Sequence of chain 1.A:
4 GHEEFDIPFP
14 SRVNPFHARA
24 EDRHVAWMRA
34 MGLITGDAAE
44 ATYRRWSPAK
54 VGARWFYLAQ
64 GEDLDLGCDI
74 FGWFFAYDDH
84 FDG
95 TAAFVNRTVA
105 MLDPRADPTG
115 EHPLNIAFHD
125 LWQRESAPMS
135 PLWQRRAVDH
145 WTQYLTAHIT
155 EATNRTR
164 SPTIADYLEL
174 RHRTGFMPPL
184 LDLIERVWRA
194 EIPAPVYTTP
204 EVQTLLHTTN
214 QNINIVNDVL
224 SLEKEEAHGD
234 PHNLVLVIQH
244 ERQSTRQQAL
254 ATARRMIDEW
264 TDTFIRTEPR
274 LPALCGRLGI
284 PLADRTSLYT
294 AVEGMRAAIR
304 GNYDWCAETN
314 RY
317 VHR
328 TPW

Binding-site contacts:
Ligand atom O1A contacts residue ASN220 of chain 1.A at 3.0 Å (h-bond).
Ligand atom O3B contacts residue SER224 of chain 1.A at 3.1 Å (h-bond).
Ligand atom O1A contacts residue MG1 of chain 1.E at 2.2 Å.
Ligand atom O1B contacts residue TYR315 of chain 1.A at 2.5 Å (h-bond).
Ligand atom O3B contacts residue 0FV1 of chain 1.C at 0.4 Å (h-bond).
Ligand atom O1B contacts residue 0FV1 of chain 1.C at 0.1 Å (h-bond).
Ligand atom C6 contacts residue 0FV1 of chain 1.C at 1.1 Å.
Ligand atom PB contacts residue MG1 of chain 1.E at 3.3 Å.
Ligand atom O1A contacts residue 0FV1 of chain 1.C at 0.2 Å (h-bond).
Ligand atom C2 contacts residue 0FV1 of chain 1.C at 1.3 Å.
Ligand atom O1 contacts residue ARG174 of chain 1.A at 3.0 Å (salt-bridge).
Ligand atom O2B contacts residue MG1 of chain 1.F at 2.0 Å.
Ligand atom O2B contacts residue ASP81 of chain 1.A at 3.2 Å (salt-bridge).
Ligand atom PA contacts residue MG1 of chain 1.F at 3.1 Å.
Ligand atom O2B contacts residue ARG314 of chain 1.A at 3.1 Å (salt-bridge).
Ligand atom O3B contacts residue ASN220 of chain 1.A at 3.2 Å (h-bond).
Ligand atom C8 contacts residue 0FV1 of chain 1.C at 0.5 Å.
Ligand atom C1 contacts residue 0FV1 of chain 1.C at 1.0 Å.
Ligand atom O2A contacts residue ASP81 of chain 1.A at 3.0 Å (salt-bridge).
Ligand atom C7 contacts residue 0FV1 of chain 1.C at 0.8 Å.
Ligand atom O2B contacts residue LYS227 of chain 1.A at 3.0 Å (salt-bridge).
Ligand atom C5 contacts residue 0FV1 of chain 1.C at 0.9 Å.
Ligand atom C9 contacts residue 0FV1 of chain 1.C at 0.9 Å.
Ligand atom O2B contacts residue 0FV1 of chain 1.C at 0.7 Å (h-bond).
Ligand atom PB contacts residue 0FV1 of chain 1.C at 0.1 Å.
Ligand atom C4 contacts residue 0FV1 of chain 1.C at 1.6 Å.
Ligand atom O1A contacts residue GLU228 of chain 1.A at 3.1 Å (salt-bridge).
Ligand atom PB contacts residue MG1 of chain 1.F at 3.3 Å.
Ligand atom O3A contacts residue 0FV1 of chain 1.C at 0.5 Å (h-bond).
Ligand atom O1 contacts residue 0FV1 of chain 1.C at 1.1 Å (h-bond).
Ligand atom O2A contacts residue 0FV1 of chain 1.C at 1.1 Å (h-bond).
Ligand atom O3B contacts residue MG1 of chain 1.E at 2.0 Å.
Ligand atom O2A contacts residue MG1 of chain 1.G at 2.2 Å.
Ligand atom PA contacts residue 0FV1 of chain 1.C at 0.3 Å.
Ligand atom F2 contacts residue 0FV1 of chain 1.C at 2.5 Å.
Ligand atom O1B contacts residue ARG314 of chain 1.A at 2.8 Å (salt-bridge).
Ligand atom C3 contacts residue 0FV1 of chain 1.C at 0.7 Å.
Ligand atom O2A contacts residue MG1 of chain 1.F at 2.0 Å.
Ligand atom C10 contacts residue 0FV1 of chain 1.C at 1.0 Å.
Ligand atom O3B contacts residue GLU228 of chain 1.A at 2.9 Å (salt-bridge).

The protein below binds the small molecule below.
Small molecule (SMILES): CC(C)=CCC/C(C)=C(/F)CO[P](=O)(O)OP(=O)(O)O